Sequence of chain 39.F:
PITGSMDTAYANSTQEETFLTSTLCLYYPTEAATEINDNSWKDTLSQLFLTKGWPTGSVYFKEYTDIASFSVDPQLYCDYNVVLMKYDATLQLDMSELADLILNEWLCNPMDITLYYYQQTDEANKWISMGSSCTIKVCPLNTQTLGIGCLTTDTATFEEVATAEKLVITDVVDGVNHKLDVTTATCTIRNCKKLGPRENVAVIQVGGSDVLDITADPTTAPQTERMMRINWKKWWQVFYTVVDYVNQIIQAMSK

This small molecule binds to this protein.
Small molecule (SMILES): CC(=O)N[C@H]1[C@H](O[C@H]2[C@H](O)[C@@H](NC(C)=O)CO[C@@H]2CO)O[C@H](CO)[C@@H](O)[C@@H]1O

Binding-site contacts:
Ligand atom N2 contacts residue ASN12 of chain 39.F at 3.8 Å.
Ligand atom C2 contacts residue ASN12 of chain 39.F at 3.2 Å.
Ligand atom O5 contacts residue ASN12 of chain 39.F at 2.7 Å (h-bond).
Ligand atom C5 contacts residue ASN12 of chain 39.F at 4.1 Å.
Ligand atom O7 contacts residue ASN12 of chain 39.F at 3.7 Å.
Ligand atom C1 contacts residue ASN12 of chain 39.F at 2.1 Å.
Ligand atom C7 contacts residue ASN12 of chain 39.F at 3.9 Å.